Sequence of chain 1.B:
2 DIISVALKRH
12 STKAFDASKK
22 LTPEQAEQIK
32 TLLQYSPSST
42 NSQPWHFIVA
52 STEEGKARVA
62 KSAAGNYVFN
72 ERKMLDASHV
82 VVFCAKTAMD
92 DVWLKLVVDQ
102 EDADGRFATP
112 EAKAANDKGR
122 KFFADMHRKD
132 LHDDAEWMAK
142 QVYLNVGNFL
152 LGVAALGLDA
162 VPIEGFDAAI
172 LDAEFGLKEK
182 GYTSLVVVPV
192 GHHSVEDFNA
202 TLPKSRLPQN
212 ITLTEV

This protein binds this small molecule.
Small molecule (SMILES): NC(=O)c1cc(N2CC2)c([N+](=O)[O-])cc1[N+](=O)[O-]

Binding-site contacts:
Ligand atom N1 contacts residue FMN1 of chain 1.F at 4.0 Å.
Ligand atom N3 contacts residue PHE70 of chain 1.B at 3.5 Å.
Ligand atom C1 contacts residue PHE124 of chain 1.A at 4.1 Å (hydrophobic).
Ligand atom C3 contacts residue FMN1 of chain 1.F at 3.9 Å.
Ligand atom O contacts residue LYS14 of chain 1.B at 4.2 Å.
Ligand atom O4 contacts residue PHE124 of chain 1.A at 4.3 Å.
Ligand atom O2 contacts residue FMN1 of chain 1.F at 3.1 Å.
Ligand atom C8 contacts residue PHE124 of chain 1.A at 3.7 Å (hydrophobic).
Ligand atom C contacts residue FMN1 of chain 1.F at 4.2 Å.
Ligand atom O3 contacts residue PHE70 of chain 1.B at 3.0 Å.
Ligand atom N1 contacts residue ASN117 of chain 1.A at 4.1 Å.
Ligand atom N contacts residue PHE124 of chain 1.A at 4.2 Å.
Ligand atom O1 contacts residue THR41 of chain 1.A at 3.3 Å.
Ligand atom C8 contacts residue PHE70 of chain 1.B at 4.4 Å (hydrophobic).
Ligand atom O1 contacts residue FMN1 of chain 1.F at 3.7 Å.
Ligand atom N6 contacts residue GLY120 of chain 1.A at 4.5 Å.
Ligand atom O3 contacts residue PHE124 of chain 1.A at 3.1 Å.
Ligand atom C1 contacts residue THR41 of chain 1.A at 4.3 Å.
Ligand atom N3 contacts residue PHE124 of chain 1.A at 3.5 Å.
Ligand atom O1 contacts residue SER40 of chain 1.A at 4.2 Å.
Ligand atom C5 contacts residue GLY120 of chain 1.A at 4.5 Å.
Ligand atom O4 contacts residue GLY120 of chain 1.A at 4.4 Å.
Ligand atom C2 contacts residue FMN1 of chain 1.F at 4.5 Å.
Ligand atom N contacts residue THR41 of chain 1.A at 3.7 Å.
Ligand atom C1 contacts residue FMN1 of chain 1.F at 4.0 Å.
Ligand atom C contacts residue PHE124 of chain 1.A at 3.2 Å (hydrophobic).
Ligand atom N1 contacts residue THR41 of chain 1.A at 3.7 Å.
Ligand atom O4 contacts residue PHE70 of chain 1.B at 3.6 Å.
Ligand atom C9 contacts residue PHE70 of chain 1.B at 4.4 Å (hydrophobic).
Ligand atom O2 contacts residue THR41 of chain 1.A at 3.7 Å.
Ligand atom O contacts residue FMN1 of chain 1.F at 3.4 Å (h-bond).
Ligand atom C3 contacts residue THR41 of chain 1.A at 4.5 Å.
Ligand atom N contacts residue FMN1 of chain 1.F at 3.6 Å.
Ligand atom O1 contacts residue PHE124 of chain 1.A at 3.4 Å.

Sequence of chain 1.A:
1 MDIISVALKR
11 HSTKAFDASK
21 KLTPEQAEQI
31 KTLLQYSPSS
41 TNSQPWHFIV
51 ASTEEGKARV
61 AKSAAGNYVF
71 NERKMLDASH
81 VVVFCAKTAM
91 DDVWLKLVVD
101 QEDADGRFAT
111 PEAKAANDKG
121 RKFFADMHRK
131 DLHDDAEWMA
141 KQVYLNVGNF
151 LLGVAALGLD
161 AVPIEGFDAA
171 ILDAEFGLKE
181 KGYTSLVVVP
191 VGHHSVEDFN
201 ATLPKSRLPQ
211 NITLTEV